Sequence of chain 70.B:
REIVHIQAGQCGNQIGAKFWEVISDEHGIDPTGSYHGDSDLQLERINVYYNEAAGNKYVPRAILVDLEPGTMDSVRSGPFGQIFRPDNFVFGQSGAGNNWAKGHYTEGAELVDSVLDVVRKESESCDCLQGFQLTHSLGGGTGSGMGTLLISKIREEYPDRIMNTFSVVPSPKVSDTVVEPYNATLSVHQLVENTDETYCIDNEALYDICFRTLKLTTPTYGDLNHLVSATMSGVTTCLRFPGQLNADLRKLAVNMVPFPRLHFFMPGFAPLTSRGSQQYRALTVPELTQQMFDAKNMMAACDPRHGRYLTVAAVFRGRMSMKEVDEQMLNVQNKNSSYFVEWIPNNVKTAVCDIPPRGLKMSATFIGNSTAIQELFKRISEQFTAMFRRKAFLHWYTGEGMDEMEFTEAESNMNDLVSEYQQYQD

Binding-site contacts:
Ligand atom O2A contacts residue GLN11 of chain 70.B at 3.5 Å (h-bond).
Ligand atom N1 contacts residue ASN226 of chain 70.B at 2.7 Å (h-bond).
Ligand atom O3B contacts residue GLY142 of chain 70.B at 3.5 Å (h-bond).
Ligand atom N3 contacts residue ASN204 of chain 70.B at 3.0 Å (h-bond).
Ligand atom O1B contacts residue GLY10 of chain 70.B at 3.7 Å.
Ligand atom C6 contacts residue TYR222 of chain 70.B at 3.7 Å (hydrophobic).
Ligand atom PG contacts residue MG1 of chain 70.F at 3.5 Å.
Ligand atom O1A contacts residue GLN11 of chain 70.B at 3.1 Å.
Ligand atom C4' contacts residue SER138 of chain 70.B at 3.2 Å.
Ligand atom C6 contacts residue ASN226 of chain 70.B at 3.3 Å.
Ligand atom O3B contacts residue MG1 of chain 70.F at 3.8 Å.
Ligand atom O6 contacts residue TYR222 of chain 70.B at 3.8 Å.
Ligand atom O3B contacts residue THR143 of chain 70.B at 3.1 Å (h-bond).
Ligand atom PB contacts residue THR143 of chain 70.B at 3.3 Å.
Ligand atom O2B contacts residue THR143 of chain 70.B at 2.7 Å (h-bond).
Ligand atom N2 contacts residue ASN204 of chain 70.B at 2.6 Å (h-bond).
Ligand atom O6 contacts residue GLN15 of chain 70.B at 2.5 Å (h-bond).
Ligand atom O2A contacts residue CYS12 of chain 70.B at 3.3 Å (h-bond).
Ligand atom O1G contacts residue ALA97 of chain 70.B at 3.0 Å (h-bond).
Ligand atom C2 contacts residue ASN204 of chain 70.B at 3.4 Å.
Ligand atom PB contacts residue GLY10 of chain 70.B at 3.9 Å.
Ligand atom O1B contacts residue GLN11 of chain 70.B at 3.2 Å (h-bond).
Ligand atom C6 contacts residue GLN15 of chain 70.B at 3.6 Å.
Ligand atom O2G contacts residue GLY142 of chain 70.B at 3.0 Å (h-bond).
Ligand atom C2 contacts residue ASN226 of chain 70.B at 3.6 Å.
Ligand atom N1 contacts residue TYR222 of chain 70.B at 3.2 Å.
Ligand atom O2B contacts residue GLY10 of chain 70.B at 3.2 Å.
Ligand atom N2 contacts residue ASN226 of chain 70.B at 2.9 Å (h-bond).
Ligand atom C2 contacts residue TYR222 of chain 70.B at 3.5 Å (hydrophobic).
Ligand atom O4' contacts residue SER138 of chain 70.B at 3.3 Å (h-bond).
Ligand atom O1G contacts residue THR143 of chain 70.B at 3.4 Å.
Ligand atom O2G contacts residue ASN99 of chain 70.B at 2.9 Å (h-bond).
Ligand atom O3' contacts residue GLU181 of chain 70.B at 3.3 Å (salt-bridge).
Ligand atom PG contacts residue GLY142 of chain 70.B at 3.9 Å.
Ligand atom O3G contacts residue MG1 of chain 70.F at 2.5 Å.
Ligand atom PB contacts residue MG1 of chain 70.F at 3.7 Å.
Ligand atom O6 contacts residue ASN226 of chain 70.B at 3.1 Å (h-bond).
Ligand atom O1B contacts residue MG1 of chain 70.F at 2.4 Å.
Ligand atom N3 contacts residue VAL169 of chain 70.B at 3.8 Å.
Ligand atom O2B contacts residue GLY144 of chain 70.B at 2.7 Å (h-bond).

The small molecule below binds the protein below.
Small molecule (SMILES): Nc1nc2c(ncn2[C@@H]2O[C@H](CO[P](=O)(O)C[P](=O)(O)OP(=O)(O)O)[C@@H](O)[C@H]2O)c(=O)[nH]1